A small-molecule ligand and the protein it binds are described below.
Small molecule (SMILES): CC(=O)N[C@@H]1[C@@H](O)[C@H](O)[C@@H](CO)O[C@H]1O

Binding-site contacts:
Ligand atom C2 contacts residue ASN212 of chain 15.K at 2.5 Å.
Ligand atom C1 contacts residue ILE211 of chain 15.K at 4.2 Å (hydrophobic).
Ligand atom N2 contacts residue ASN212 of chain 15.K at 2.9 Å (h-bond).
Ligand atom C1 contacts residue ASN212 of chain 15.K at 1.4 Å.
Ligand atom C3 contacts residue ASN212 of chain 15.K at 3.8 Å.
Ligand atom O7 contacts residue ASN212 of chain 15.K at 4.1 Å.
Ligand atom C5 contacts residue ASN212 of chain 15.K at 3.7 Å.
Ligand atom C4 contacts residue ASN212 of chain 15.K at 4.2 Å.
Ligand atom N2 contacts residue ILE211 of chain 15.K at 4.0 Å.
Ligand atom C7 contacts residue ASN212 of chain 15.K at 3.7 Å.
Ligand atom O5 contacts residue ASN212 of chain 15.K at 2.4 Å (h-bond).

Sequence of chain 15.K:
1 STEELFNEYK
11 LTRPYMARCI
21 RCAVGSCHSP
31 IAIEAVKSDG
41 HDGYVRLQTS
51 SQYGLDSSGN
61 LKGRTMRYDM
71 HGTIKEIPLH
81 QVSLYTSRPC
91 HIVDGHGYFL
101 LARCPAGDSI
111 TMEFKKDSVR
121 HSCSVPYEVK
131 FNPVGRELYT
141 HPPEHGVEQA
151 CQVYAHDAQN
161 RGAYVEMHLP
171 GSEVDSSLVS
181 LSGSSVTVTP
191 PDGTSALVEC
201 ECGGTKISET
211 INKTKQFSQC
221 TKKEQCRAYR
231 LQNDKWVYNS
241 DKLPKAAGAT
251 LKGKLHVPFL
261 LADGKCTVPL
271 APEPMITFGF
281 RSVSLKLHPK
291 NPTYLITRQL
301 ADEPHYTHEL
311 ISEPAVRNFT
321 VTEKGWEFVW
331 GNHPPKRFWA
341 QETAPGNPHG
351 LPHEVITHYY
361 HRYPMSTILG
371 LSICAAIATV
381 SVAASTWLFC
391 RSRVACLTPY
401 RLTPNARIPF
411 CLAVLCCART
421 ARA